Sequence of chain 2.A:
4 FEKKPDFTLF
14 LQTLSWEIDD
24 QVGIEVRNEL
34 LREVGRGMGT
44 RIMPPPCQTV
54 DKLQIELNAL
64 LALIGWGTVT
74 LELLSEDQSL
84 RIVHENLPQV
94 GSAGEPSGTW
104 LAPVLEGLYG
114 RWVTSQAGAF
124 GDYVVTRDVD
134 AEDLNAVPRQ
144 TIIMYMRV

Sequence of chain 2.C:
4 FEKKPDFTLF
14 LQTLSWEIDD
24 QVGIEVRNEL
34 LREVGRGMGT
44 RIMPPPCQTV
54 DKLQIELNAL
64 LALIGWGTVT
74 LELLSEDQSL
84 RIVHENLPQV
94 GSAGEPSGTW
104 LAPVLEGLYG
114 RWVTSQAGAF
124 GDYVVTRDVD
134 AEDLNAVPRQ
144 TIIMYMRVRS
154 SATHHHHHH

The protein below binds the small molecule below.
Small molecule (SMILES): OC[C@H]1O[C@@H](O[C@H]2[C@H](O)[C@@H](O)[C@H](O[C@H]3[C@H](O)[C@@H](O)[C@H](O[C@H]4[C@H](O)[C@@H](O)[C@H](O[C@H]5[C@H](O)[C@@H](O)[C@H](O)O[C@@H]5CO)O[C@@H]4CO)O[C@@H]3CO)O[C@@H]2CO)[C@H](O)[C@@H](O)[C@@H]1O

Sequence of chain 2.B:
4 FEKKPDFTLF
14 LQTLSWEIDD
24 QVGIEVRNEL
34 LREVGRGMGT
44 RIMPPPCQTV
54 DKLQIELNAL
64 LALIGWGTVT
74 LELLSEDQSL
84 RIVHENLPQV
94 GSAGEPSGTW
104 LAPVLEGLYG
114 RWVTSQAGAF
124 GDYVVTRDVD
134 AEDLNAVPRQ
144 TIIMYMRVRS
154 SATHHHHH

Sequence of chain 2.D:
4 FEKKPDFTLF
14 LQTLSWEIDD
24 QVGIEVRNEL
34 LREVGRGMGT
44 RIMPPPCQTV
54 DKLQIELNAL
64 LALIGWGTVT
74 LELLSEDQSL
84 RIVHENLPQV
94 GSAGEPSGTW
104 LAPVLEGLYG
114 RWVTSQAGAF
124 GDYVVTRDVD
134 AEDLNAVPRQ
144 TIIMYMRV

Binding-site contacts:
Ligand atom O6 contacts residue THR11 of chain 2.A at 2.6 Å (h-bond).
Ligand atom O3 contacts residue ALA62 of chain 2.B at 2.8 Å.
Ligand atom C6 contacts residue ASP9 of chain 2.A at 3.5 Å.
Ligand atom C4 contacts residue THR11 of chain 2.A at 3.3 Å.
Ligand atom C2 contacts residue ASP9 of chain 2.D at 3.2 Å.
Ligand atom C1 contacts residue THR11 of chain 2.D at 3.6 Å.
Ligand atom C2 contacts residue GLN15 of chain 2.A at 3.4 Å.
Ligand atom C6 contacts residue THR11 of chain 2.A at 3.3 Å.
Ligand atom C2 contacts residue LEU66 of chain 2.B at 3.2 Å (hydrophobic).
Ligand atom O5 contacts residue THR11 of chain 2.A at 3.0 Å (h-bond).
Ligand atom O4 contacts residue THR11 of chain 2.D at 3.6 Å.
Ligand atom O3 contacts residue ASP9 of chain 2.D at 2.9 Å (salt-bridge).
Ligand atom O3 contacts residue ALA65 of chain 2.B at 3.5 Å.
Ligand atom O6 contacts residue LYS6 of chain 2.D at 3.0 Å (salt-bridge).
Ligand atom O3 contacts residue ALA62 of chain 2.C at 2.7 Å.
Ligand atom C3 contacts residue ASP9 of chain 2.D at 2.6 Å.
Ligand atom O2 contacts residue ASP9 of chain 2.D at 2.7 Å (salt-bridge).
Ligand atom C2 contacts residue THR11 of chain 2.A at 3.5 Å.
Ligand atom O4 contacts residue ASP9 of chain 2.A at 3.2 Å (salt-bridge).
Ligand atom O3 contacts residue LEU66 of chain 2.B at 3.0 Å (h-bond).
Ligand atom O2 contacts residue LEU66 of chain 2.C at 2.8 Å (h-bond).
Ligand atom O3 contacts residue GLN15 of chain 2.A at 2.5 Å (h-bond).
Ligand atom C1 contacts residue GLN92 of chain 2.D at 3.2 Å.
Ligand atom C5 contacts residue LEU66 of chain 2.C at 3.6 Å (hydrophobic).
Ligand atom O2 contacts residue GLN92 of chain 2.D at 3.0 Å (h-bond).
Ligand atom O2 contacts residue GLN15 of chain 2.A at 3.5 Å (h-bond).
Ligand atom C3 contacts residue LEU66 of chain 2.C at 3.2 Å (hydrophobic).
Ligand atom O4 contacts residue LEU66 of chain 2.C at 3.5 Å.
Ligand atom O3 contacts residue THR11 of chain 2.A at 3.5 Å.
Ligand atom C3 contacts residue ALA62 of chain 2.C at 3.3 Å (hydrophobic).
Ligand atom O1 contacts residue GLN92 of chain 2.D at 3.5 Å (h-bond).
Ligand atom O2 contacts residue THR11 of chain 2.D at 3.2 Å.
Ligand atom C3 contacts residue ASP9 of chain 2.A at 3.4 Å.
Ligand atom C4 contacts residue ASP9 of chain 2.A at 3.1 Å.
Ligand atom C3 contacts residue GLN15 of chain 2.A at 3.5 Å.
Ligand atom O3 contacts residue LEU66 of chain 2.C at 3.2 Å.
Ligand atom O3 contacts residue ASP9 of chain 2.A at 2.6 Å (salt-bridge).
Ligand atom O2 contacts residue LEU66 of chain 2.B at 3.2 Å.
Ligand atom O3 contacts residue LYS6 of chain 2.A at 2.9 Å (salt-bridge).
Ligand atom O2 contacts residue ALA62 of chain 2.C at 3.2 Å (h-bond).